Sequence of chain 1.D:
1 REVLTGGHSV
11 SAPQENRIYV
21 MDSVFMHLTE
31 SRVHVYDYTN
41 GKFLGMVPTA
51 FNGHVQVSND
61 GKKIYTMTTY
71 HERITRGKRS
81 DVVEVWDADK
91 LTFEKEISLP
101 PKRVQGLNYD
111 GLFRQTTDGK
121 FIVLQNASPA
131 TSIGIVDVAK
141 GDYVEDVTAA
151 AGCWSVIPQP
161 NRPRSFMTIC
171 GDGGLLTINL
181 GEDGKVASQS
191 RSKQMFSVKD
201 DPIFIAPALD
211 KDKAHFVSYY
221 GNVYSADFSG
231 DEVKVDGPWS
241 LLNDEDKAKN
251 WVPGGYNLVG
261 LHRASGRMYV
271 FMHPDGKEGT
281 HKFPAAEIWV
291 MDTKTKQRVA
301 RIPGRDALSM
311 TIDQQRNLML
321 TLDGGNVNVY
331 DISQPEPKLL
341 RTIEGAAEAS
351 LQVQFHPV

The small molecule below binds the protein below.
Small molecule (SMILES): NCc1ccc([N+](=O)[O-])cc1

Sequence of chain 1.A:
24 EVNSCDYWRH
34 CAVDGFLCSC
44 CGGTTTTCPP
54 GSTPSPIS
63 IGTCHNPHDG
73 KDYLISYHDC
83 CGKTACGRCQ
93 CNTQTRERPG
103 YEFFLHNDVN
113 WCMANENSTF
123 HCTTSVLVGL

Binding-site contacts:
Ligand atom C4 contacts residue PHE25 of chain 1.D at 4.0 Å (hydrophobic).
Ligand atom C7 contacts residue PHE25 of chain 1.D at 4.1 Å (hydrophobic).
Ligand atom C4 contacts residue VAL111 of chain 1.A at 4.0 Å (hydrophobic).
Ligand atom N2 contacts residue VAL111 of chain 1.A at 3.1 Å (h-bond).
Ligand atom C5 contacts residue GLY106 of chain 1.D at 3.9 Å.
Ligand atom C9 contacts residue VAL111 of chain 1.A at 3.8 Å (hydrophobic).
Ligand atom C7 contacts residue ASN112 of chain 1.A at 3.4 Å.
Ligand atom O12 contacts residue GLY106 of chain 1.D at 3.0 Å.
Ligand atom O12 contacts residue ASN52 of chain 1.D at 3.0 Å.
Ligand atom N10 contacts residue GLN105 of chain 1.D at 3.9 Å.
Ligand atom O11 contacts residue ASN112 of chain 1.A at 3.8 Å.
Ligand atom C4 contacts residue ASP110 of chain 1.A at 4.1 Å.
Ligand atom O11 contacts residue LEU28 of chain 1.D at 3.4 Å.
Ligand atom C9 contacts residue PHE25 of chain 1.D at 3.9 Å (hydrophobic).
Ligand atom C3 contacts residue TRQ62 of chain 1.A at 3.6 Å.
Ligand atom C5 contacts residue LEU107 of chain 1.D at 3.9 Å (hydrophobic).
Ligand atom C7 contacts residue LEU28 of chain 1.D at 4.0 Å (hydrophobic).
Ligand atom C8 contacts residue ASN112 of chain 1.A at 3.8 Å.
Ligand atom C5 contacts residue ASP110 of chain 1.A at 3.9 Å.
Ligand atom N2 contacts residue TRQ62 of chain 1.A at 2.6 Å (h-bond).
Ligand atom C8 contacts residue PHE122 of chain 1.A at 4.1 Å (hydrophobic).
Ligand atom C6 contacts residue ASN112 of chain 1.A at 3.9 Å.
Ligand atom C3 contacts residue ASP37 of chain 1.A at 3.0 Å.
Ligand atom O12 contacts residue GLN105 of chain 1.D at 3.8 Å.
Ligand atom N10 contacts residue LEU28 of chain 1.D at 3.8 Å.
Ligand atom O11 contacts residue GLN105 of chain 1.D at 4.1 Å.
Ligand atom C3 contacts residue ASN109 of chain 1.A at 3.7 Å.
Ligand atom C8 contacts residue PHE25 of chain 1.D at 4.0 Å (hydrophobic).
Ligand atom N2 contacts residue ASN109 of chain 1.A at 3.1 Å (h-bond).
Ligand atom C3 contacts residue VAL111 of chain 1.A at 3.9 Å (hydrophobic).
Ligand atom O11 contacts residue ASN52 of chain 1.D at 3.5 Å.
Ligand atom N10 contacts residue ASN52 of chain 1.D at 3.7 Å.
Ligand atom C6 contacts residue LEU28 of chain 1.D at 4.1 Å (hydrophobic).
Ligand atom N2 contacts residue ASP37 of chain 1.A at 3.2 Å (salt-bridge).
Ligand atom C5 contacts residue PHE25 of chain 1.D at 4.1 Å (hydrophobic).
Ligand atom N10 contacts residue GLY106 of chain 1.D at 3.6 Å.
Ligand atom O11 contacts residue PHE51 of chain 1.D at 3.7 Å.
Ligand atom C8 contacts residue VAL111 of chain 1.A at 4.1 Å (hydrophobic).
Ligand atom O12 contacts residue LEU107 of chain 1.D at 3.8 Å.
Ligand atom O11 contacts residue GLY106 of chain 1.D at 4.0 Å.